This small molecule binds to this protein.
Small molecule (SMILES): CC(=O)N[C@H]1[C@H](O[C@H]2[C@H](O)[C@@H](NC(C)=O)CO[C@@H]2CO)O[C@H](CO)[C@@H](O[C@@H]2O[C@H](CO)[C@@H](O)[C@H](O)[C@@H]2O)[C@@H]1O

Sequence of chain 1.A:
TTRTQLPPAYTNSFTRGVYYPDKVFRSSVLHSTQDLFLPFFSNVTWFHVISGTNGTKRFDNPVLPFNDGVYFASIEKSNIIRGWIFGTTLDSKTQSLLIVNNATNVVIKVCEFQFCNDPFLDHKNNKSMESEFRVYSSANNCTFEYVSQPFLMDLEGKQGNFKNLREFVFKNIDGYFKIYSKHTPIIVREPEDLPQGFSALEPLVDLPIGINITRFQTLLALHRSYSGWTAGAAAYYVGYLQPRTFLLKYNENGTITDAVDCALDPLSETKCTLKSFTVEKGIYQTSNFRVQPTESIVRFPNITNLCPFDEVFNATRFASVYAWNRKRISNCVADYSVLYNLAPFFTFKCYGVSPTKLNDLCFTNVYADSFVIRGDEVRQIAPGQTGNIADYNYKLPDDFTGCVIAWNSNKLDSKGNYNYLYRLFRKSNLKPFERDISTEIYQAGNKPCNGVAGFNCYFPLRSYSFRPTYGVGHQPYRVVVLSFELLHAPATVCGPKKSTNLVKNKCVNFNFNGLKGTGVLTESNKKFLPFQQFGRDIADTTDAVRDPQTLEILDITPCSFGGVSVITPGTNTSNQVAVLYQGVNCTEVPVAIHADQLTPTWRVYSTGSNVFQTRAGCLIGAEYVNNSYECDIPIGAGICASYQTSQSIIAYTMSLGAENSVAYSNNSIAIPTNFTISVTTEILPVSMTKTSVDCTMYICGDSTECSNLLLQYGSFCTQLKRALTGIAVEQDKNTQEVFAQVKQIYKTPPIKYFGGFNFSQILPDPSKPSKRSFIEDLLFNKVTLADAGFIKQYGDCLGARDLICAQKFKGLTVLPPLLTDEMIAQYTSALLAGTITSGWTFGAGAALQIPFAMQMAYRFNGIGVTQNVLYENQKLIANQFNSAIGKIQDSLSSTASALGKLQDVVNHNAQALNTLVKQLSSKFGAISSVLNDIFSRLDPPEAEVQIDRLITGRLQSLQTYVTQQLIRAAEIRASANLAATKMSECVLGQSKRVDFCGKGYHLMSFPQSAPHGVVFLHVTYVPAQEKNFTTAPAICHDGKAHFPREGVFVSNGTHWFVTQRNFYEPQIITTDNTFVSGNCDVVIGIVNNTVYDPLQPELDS

Binding-site contacts:
Ligand atom O5 contacts residue GLN1068 of chain 1.A at 4.1 Å.
Ligand atom C2 contacts residue ASN714 of chain 1.A at 2.5 Å.
Ligand atom C5 contacts residue LEU919 of chain 1.A at 4.2 Å (hydrophobic).
Ligand atom O6 contacts residue GLN923 of chain 1.A at 3.9 Å.
Ligand atom O4 contacts residue LEU919 of chain 1.A at 4.2 Å.
Ligand atom C1 contacts residue ASN714 of chain 1.A at 1.4 Å.
Ligand atom C7 contacts residue ASN714 of chain 1.A at 3.6 Å.
Ligand atom O5 contacts residue ASN714 of chain 1.A at 2.4 Å (h-bond).
Ligand atom C1 contacts residue GLN1068 of chain 1.A at 4.1 Å.
Ligand atom C4 contacts residue ASN714 of chain 1.A at 4.2 Å.
Ligand atom N2 contacts residue ASN714 of chain 1.A at 2.9 Å (h-bond).
Ligand atom O7 contacts residue ASN714 of chain 1.A at 3.9 Å.
Ligand atom O7 contacts residue LEU919 of chain 1.A at 3.6 Å.
Ligand atom C8 contacts residue LEU919 of chain 1.A at 3.9 Å (hydrophobic).
Ligand atom C3 contacts residue ASN714 of chain 1.A at 3.8 Å.
Ligand atom C7 contacts residue LEU919 of chain 1.A at 3.8 Å (hydrophobic).
Ligand atom O7 contacts residue GLN1068 of chain 1.A at 3.7 Å.
Ligand atom C5 contacts residue ASN714 of chain 1.A at 3.7 Å.